The protein below binds the small molecule below.
Small molecule (SMILES): CC(=O)N[C@@H]1[C@@H](O)[C@H](O)[C@@H](CO)O[C@H]1O

Sequence of chain 1.A:
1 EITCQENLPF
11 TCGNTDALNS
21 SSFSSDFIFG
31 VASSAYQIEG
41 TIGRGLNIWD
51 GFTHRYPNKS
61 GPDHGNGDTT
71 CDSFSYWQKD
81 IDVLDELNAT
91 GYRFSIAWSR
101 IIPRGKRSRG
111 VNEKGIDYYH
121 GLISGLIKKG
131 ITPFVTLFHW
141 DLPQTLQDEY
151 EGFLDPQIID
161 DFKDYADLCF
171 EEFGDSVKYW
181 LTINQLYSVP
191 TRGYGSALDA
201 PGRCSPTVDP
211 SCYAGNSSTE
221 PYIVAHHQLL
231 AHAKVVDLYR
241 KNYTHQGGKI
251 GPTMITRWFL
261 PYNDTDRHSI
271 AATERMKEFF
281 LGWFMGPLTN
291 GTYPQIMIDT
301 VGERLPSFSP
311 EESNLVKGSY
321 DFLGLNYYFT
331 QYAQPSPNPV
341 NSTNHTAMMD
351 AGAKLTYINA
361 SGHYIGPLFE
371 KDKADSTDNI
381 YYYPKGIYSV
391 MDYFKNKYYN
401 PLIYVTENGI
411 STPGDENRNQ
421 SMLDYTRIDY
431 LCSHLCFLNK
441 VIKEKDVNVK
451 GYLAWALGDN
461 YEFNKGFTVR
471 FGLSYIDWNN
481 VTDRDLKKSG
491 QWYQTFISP

Binding-site contacts:
Ligand atom O7 contacts residue ASN344 of chain 1.A at 4.4 Å.
Ligand atom O6 contacts residue MET349 of chain 1.A at 3.8 Å.
Ligand atom C2 contacts residue ASN344 of chain 1.A at 2.9 Å.
Ligand atom C5 contacts residue ASN344 of chain 1.A at 3.4 Å.
Ligand atom C1 contacts residue ASN344 of chain 1.A at 1.5 Å.
Ligand atom C6 contacts residue ASN344 of chain 1.A at 4.3 Å.
Ligand atom N2 contacts residue ASN344 of chain 1.A at 3.5 Å (h-bond).
Ligand atom O6 contacts residue ASN344 of chain 1.A at 3.9 Å.
Ligand atom O7 contacts residue SER342 of chain 1.A at 3.9 Å.
Ligand atom C3 contacts residue ASN344 of chain 1.A at 4.0 Å.
Ligand atom C4 contacts residue ASN344 of chain 1.A at 4.3 Å.
Ligand atom C7 contacts residue ASN344 of chain 1.A at 4.1 Å.
Ligand atom O5 contacts residue ASN344 of chain 1.A at 2.2 Å (h-bond).